A small-molecule ligand and the protein it binds are described below.
Small molecule (SMILES): CC(=O)N[C@H]1[C@H](O[C@H]2[C@H](O)[C@@H](NC(C)=O)CO[C@@H]2CO)O[C@H](CO)[C@@H](O)[C@@H]1O

Binding-site contacts:
Ligand atom N2 contacts residue ASN122 of chain 1.A at 3.1 Å (h-bond).
Ligand atom C7 contacts residue LYS133 of chain 1.A at 4.0 Å.
Ligand atom C4 contacts residue ASN122 of chain 1.A at 4.3 Å.
Ligand atom O5 contacts residue LYS131 of chain 1.A at 3.0 Å (salt-bridge).
Ligand atom C6 contacts residue LYS131 of chain 1.A at 3.4 Å.
Ligand atom O5 contacts residue ASN122 of chain 1.A at 2.4 Å (h-bond).
Ligand atom C8 contacts residue LYS133 of chain 1.A at 3.9 Å.
Ligand atom C2 contacts residue ASN122 of chain 1.A at 2.6 Å.
Ligand atom C8 contacts residue GLN100 of chain 1.A at 3.7 Å.
Ligand atom C5 contacts residue LYS131 of chain 1.A at 3.6 Å.
Ligand atom O7 contacts residue ASN122 of chain 1.A at 3.9 Å.
Ligand atom O6 contacts residue LYS131 of chain 1.A at 4.3 Å.
Ligand atom C5 contacts residue ASN122 of chain 1.A at 3.7 Å.
Ligand atom C1 contacts residue LYS131 of chain 1.A at 3.8 Å.
Ligand atom C8 contacts residue PHE121 of chain 1.A at 4.2 Å (hydrophobic).
Ligand atom C3 contacts residue ASN122 of chain 1.A at 3.9 Å.
Ligand atom O7 contacts residue LYS133 of chain 1.A at 3.3 Å.
Ligand atom C7 contacts residue ASN122 of chain 1.A at 3.7 Å.
Ligand atom C1 contacts residue ASN122 of chain 1.A at 1.5 Å.
Ligand atom C8 contacts residue SER120 of chain 1.A at 4.0 Å.

Sequence of chain 1.A:
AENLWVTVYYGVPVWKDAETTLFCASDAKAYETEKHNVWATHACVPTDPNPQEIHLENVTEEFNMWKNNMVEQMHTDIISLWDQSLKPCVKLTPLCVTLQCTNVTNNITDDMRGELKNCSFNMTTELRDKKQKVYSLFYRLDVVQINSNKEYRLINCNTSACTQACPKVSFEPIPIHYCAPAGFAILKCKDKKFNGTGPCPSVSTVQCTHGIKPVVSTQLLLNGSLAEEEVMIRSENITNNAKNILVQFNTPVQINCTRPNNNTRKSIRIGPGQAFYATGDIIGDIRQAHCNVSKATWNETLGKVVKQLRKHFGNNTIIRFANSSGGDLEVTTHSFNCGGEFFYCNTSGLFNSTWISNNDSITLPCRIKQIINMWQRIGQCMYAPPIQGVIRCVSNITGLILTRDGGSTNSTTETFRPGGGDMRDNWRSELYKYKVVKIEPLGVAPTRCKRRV